A protein and the small-molecule ligand that binds it are described below.
Small molecule (SMILES): C[C@@H]1O[C@H](O)[C@@H](O)[C@H](O)[C@@H]1O

Binding-site contacts:
Ligand atom O4 contacts residue PHE278 of chain 1.A at 4.4 Å.
Ligand atom C6 contacts residue ASN245 of chain 1.A at 4.0 Å.
Ligand atom C1 contacts residue NAG1 of chain 1.E at 1.7 Å.
Ligand atom C4 contacts residue NAG1 of chain 1.E at 4.2 Å.
Ligand atom C5 contacts residue NAG1 of chain 1.E at 3.7 Å.
Ligand atom O3 contacts residue PRO281 of chain 1.A at 4.0 Å.
Ligand atom C3 contacts residue ASN245 of chain 1.A at 3.6 Å.
Ligand atom C2 contacts residue NAG2 of chain 1.E at 4.2 Å.
Ligand atom C1 contacts residue ASN245 of chain 1.A at 3.8 Å.
Ligand atom O5 contacts residue ASN245 of chain 1.A at 4.1 Å.
Ligand atom O2 contacts residue NAG2 of chain 1.E at 3.5 Å (h-bond).
Ligand atom C2 contacts residue NAG1 of chain 1.E at 2.4 Å.
Ligand atom O2 contacts residue ASN245 of chain 1.A at 4.3 Å.
Ligand atom C3 contacts residue NAG1 of chain 1.E at 3.4 Å.
Ligand atom O5 contacts residue NAG1 of chain 1.E at 3.0 Å (h-bond).
Ligand atom C6 contacts residue LEU249 of chain 1.A at 4.4 Å (hydrophobic).
Ligand atom O2 contacts residue NAG1 of chain 1.E at 2.2 Å (h-bond).
Ligand atom O2 contacts residue PRO281 of chain 1.A at 3.3 Å.
Ligand atom C3 contacts residue PHE278 of chain 1.A at 3.5 Å (hydrophobic).
Ligand atom C4 contacts residue PHE278 of chain 1.A at 3.7 Å (hydrophobic).
Ligand atom O3 contacts residue PHE278 of chain 1.A at 3.1 Å (h-bond).
Ligand atom C5 contacts residue ASN245 of chain 1.A at 3.5 Å.
Ligand atom C4 contacts residue ASN245 of chain 1.A at 4.0 Å.
Ligand atom C6 contacts residue LYS248 of chain 1.A at 4.3 Å.
Ligand atom C1 contacts residue NAG2 of chain 1.E at 4.4 Å.
Ligand atom C2 contacts residue ASN245 of chain 1.A at 4.1 Å.

Sequence of chain 1.A:
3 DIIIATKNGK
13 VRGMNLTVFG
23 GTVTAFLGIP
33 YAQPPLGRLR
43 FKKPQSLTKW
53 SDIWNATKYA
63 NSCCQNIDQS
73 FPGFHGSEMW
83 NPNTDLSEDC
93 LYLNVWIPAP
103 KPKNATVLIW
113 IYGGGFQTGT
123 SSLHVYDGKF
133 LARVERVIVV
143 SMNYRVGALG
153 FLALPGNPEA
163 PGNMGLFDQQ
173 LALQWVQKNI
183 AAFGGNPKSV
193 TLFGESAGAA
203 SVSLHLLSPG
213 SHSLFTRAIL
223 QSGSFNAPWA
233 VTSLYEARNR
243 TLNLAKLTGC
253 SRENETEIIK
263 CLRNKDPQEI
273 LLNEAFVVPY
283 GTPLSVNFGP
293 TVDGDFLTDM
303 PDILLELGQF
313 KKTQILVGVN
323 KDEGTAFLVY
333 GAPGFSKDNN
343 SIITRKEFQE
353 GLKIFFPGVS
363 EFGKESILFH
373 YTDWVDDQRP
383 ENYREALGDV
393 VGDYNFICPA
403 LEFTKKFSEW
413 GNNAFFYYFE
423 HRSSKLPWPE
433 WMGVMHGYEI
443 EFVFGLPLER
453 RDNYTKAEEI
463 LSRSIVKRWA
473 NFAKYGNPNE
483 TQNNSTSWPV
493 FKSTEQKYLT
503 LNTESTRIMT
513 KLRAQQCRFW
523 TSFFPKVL